A protein and the small-molecule ligand that binds it are described below.
Small molecule (SMILES): CC(=O)N[C@@H]1[C@@H](O)[C@H](O)[C@@H](CO)O[C@H]1O

Sequence of chain 1.F:
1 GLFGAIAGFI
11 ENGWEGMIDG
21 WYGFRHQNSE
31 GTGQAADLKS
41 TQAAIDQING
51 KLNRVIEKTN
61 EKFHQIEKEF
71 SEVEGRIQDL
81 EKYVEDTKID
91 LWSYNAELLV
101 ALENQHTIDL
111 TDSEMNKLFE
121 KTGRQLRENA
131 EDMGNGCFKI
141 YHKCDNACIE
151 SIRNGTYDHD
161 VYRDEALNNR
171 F

Sequence of chain 1.E:
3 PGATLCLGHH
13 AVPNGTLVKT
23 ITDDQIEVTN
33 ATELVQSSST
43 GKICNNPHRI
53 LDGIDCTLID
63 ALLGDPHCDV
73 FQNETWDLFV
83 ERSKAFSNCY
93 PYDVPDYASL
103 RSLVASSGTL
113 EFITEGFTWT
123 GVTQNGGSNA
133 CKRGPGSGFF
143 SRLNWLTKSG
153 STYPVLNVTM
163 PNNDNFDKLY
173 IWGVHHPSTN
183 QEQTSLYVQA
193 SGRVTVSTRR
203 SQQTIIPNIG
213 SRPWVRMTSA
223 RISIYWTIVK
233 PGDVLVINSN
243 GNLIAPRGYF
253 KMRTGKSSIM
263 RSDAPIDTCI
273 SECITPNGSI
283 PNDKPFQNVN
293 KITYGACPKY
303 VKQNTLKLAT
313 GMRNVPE

Binding-site contacts:
Ligand atom C6 contacts residue LEU52 of chain 1.F at 4.4 Å (hydrophobic).
Ligand atom O6 contacts residue LEU52 of chain 1.F at 4.1 Å.
Ligand atom N2 contacts residue ASN32 of chain 1.E at 3.0 Å (h-bond).
Ligand atom C4 contacts residue ASN32 of chain 1.E at 4.3 Å.
Ligand atom C5 contacts residue ASN32 of chain 1.E at 3.7 Å.
Ligand atom C3 contacts residue ASN32 of chain 1.E at 3.9 Å.
Ligand atom O5 contacts residue THR312 of chain 1.E at 3.5 Å (h-bond).
Ligand atom C2 contacts residue ASN32 of chain 1.E at 2.6 Å.
Ligand atom O5 contacts residue ASN32 of chain 1.E at 2.3 Å (h-bond).
Ligand atom O7 contacts residue ASN32 of chain 1.E at 3.4 Å (h-bond).
Ligand atom C1 contacts residue THR312 of chain 1.E at 4.1 Å.
Ligand atom C1 contacts residue ASN32 of chain 1.E at 1.4 Å.
Ligand atom C7 contacts residue ASN32 of chain 1.E at 3.4 Å.
Ligand atom O6 contacts residue THR312 of chain 1.E at 4.4 Å.